Sequence of chain 1.A:
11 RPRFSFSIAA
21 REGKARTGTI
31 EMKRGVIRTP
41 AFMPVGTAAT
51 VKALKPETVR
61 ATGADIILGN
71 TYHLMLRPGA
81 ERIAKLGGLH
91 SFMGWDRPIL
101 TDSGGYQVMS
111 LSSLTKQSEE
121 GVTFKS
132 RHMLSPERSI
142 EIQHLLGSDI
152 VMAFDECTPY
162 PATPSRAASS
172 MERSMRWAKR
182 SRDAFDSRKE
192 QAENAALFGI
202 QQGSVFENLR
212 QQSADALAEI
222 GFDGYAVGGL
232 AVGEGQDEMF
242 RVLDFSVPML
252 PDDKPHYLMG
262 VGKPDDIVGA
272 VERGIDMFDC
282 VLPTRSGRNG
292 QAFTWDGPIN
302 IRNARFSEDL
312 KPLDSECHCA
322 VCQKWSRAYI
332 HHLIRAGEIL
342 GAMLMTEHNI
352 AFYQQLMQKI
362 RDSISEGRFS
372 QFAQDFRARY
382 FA

Binding-site contacts:
Ligand atom C13 contacts residue TYR106 of chain 1.A at 3.6 Å (hydrophobic).
Ligand atom N contacts residue ASP102 of chain 1.A at 2.8 Å (salt-bridge).
Ligand atom C contacts residue MET260 of chain 1.A at 3.7 Å (hydrophobic).
Ligand atom N2 contacts residue MET260 of chain 1.A at 3.5 Å (h-bond).
Ligand atom N6 contacts residue ASP102 of chain 1.A at 2.8 Å (salt-bridge).
Ligand atom O contacts residue GLN203 of chain 1.A at 2.9 Å (h-bond).
Ligand atom O contacts residue GLY230 of chain 1.A at 2.8 Å (h-bond).
Ligand atom C7 contacts residue GLY261 of chain 1.A at 3.3 Å.
Ligand atom N6 contacts residue TYR106 of chain 1.A at 3.3 Å.
Ligand atom O contacts residue GLY229 of chain 1.A at 3.3 Å.
Ligand atom O contacts residue ASP156 of chain 1.A at 3.5 Å (salt-bridge).
Ligand atom C5 contacts residue ALA232 of chain 1.A at 3.7 Å (hydrophobic).
Ligand atom N2 contacts residue LEU231 of chain 1.A at 2.8 Å (h-bond).
Ligand atom N contacts residue ILE201 of chain 1.A at 3.6 Å.
Ligand atom C1 contacts residue CYS158 of chain 1.A at 3.7 Å (hydrophobic).
Ligand atom N1 contacts residue ASP156 of chain 1.A at 2.7 Å (salt-bridge).
Ligand atom C3 contacts residue TYR106 of chain 1.A at 3.7 Å (hydrophobic).
Ligand atom C contacts residue ASP102 of chain 1.A at 3.5 Å.
Ligand atom C7 contacts residue ALA232 of chain 1.A at 3.6 Å (hydrophobic).
Ligand atom C4 contacts residue TYR106 of chain 1.A at 3.6 Å (hydrophobic).
Ligand atom O contacts residue CYS158 of chain 1.A at 3.4 Å.
Ligand atom C5 contacts residue MET260 of chain 1.A at 3.7 Å (hydrophobic).
Ligand atom N6 contacts residue MET260 of chain 1.A at 3.3 Å.
Ligand atom C6 contacts residue GLY261 of chain 1.A at 3.6 Å.
Ligand atom C14 contacts residue TYR106 of chain 1.A at 3.6 Å (hydrophobic).
Ligand atom C1 contacts residue ASP156 of chain 1.A at 3.5 Å.
Ligand atom C3 contacts residue CYS158 of chain 1.A at 3.7 Å (hydrophobic).
Ligand atom C4 contacts residue MET260 of chain 1.A at 3.7 Å (hydrophobic).
Ligand atom N3 contacts residue ALA232 of chain 1.A at 2.9 Å (h-bond).
Ligand atom C6 contacts residue ALA232 of chain 1.A at 3.7 Å (hydrophobic).
Ligand atom N2 contacts residue ALA232 of chain 1.A at 3.7 Å.
Ligand atom C contacts residue ASP156 of chain 1.A at 3.5 Å.
Ligand atom C contacts residue TYR106 of chain 1.A at 3.7 Å (hydrophobic).
Ligand atom C15 contacts residue ASP102 of chain 1.A at 3.7 Å.
Ligand atom N contacts residue ASP156 of chain 1.A at 2.8 Å (salt-bridge).
Ligand atom N5 contacts residue GLY261 of chain 1.A at 3.7 Å.
Ligand atom C15 contacts residue TYR106 of chain 1.A at 3.5 Å (hydrophobic).
Ligand atom C14 contacts residue ASP102 of chain 1.A at 3.8 Å.
Ligand atom N contacts residue SER103 of chain 1.A at 3.7 Å.
Ligand atom C4 contacts residue LEU231 of chain 1.A at 3.7 Å (hydrophobic).

A small-molecule ligand and the protein it binds are described below.
Small molecule (SMILES): Nc1nc(=O)c2cc3nc(NCCN4CCCCC4)[nH]c3cc2[nH]1